Binding-site contacts:
Ligand atom O06 contacts residue LEU273 of chain 32.C at 3.6 Å.
Ligand atom C42 contacts residue VAL23 of chain 32.C at 3.4 Å (hydrophobic).
Ligand atom C31 contacts residue HIS227 of chain 32.C at 3.8 Å.
Ligand atom O06 contacts residue THR274 of chain 32.C at 3.1 Å (h-bond).
Ligand atom C15 contacts residue PRO272 of chain 32.C at 3.3 Å (hydrophobic).
Ligand atom C16 contacts residue PRO272 of chain 32.C at 3.6 Å (hydrophobic).
Ligand atom O05 contacts residue LEU361 of chain 32.C at 3.8 Å.
Ligand atom C08 contacts residue HIS227 of chain 32.C at 2.9 Å.
Ligand atom C40 contacts residue SER234 of chain 32.C at 3.1 Å.
Ligand atom C06 contacts residue HIS227 of chain 32.C at 2.3 Å.
Ligand atom C17 contacts residue LEU361 of chain 32.C at 3.9 Å (hydrophobic).
Ligand atom O06 contacts residue PRO272 of chain 32.C at 3.6 Å.
Ligand atom C39 contacts residue ALA231 of chain 32.C at 3.8 Å (hydrophobic).
Ligand atom C09 contacts residue HIS227 of chain 32.C at 3.3 Å.
Ligand atom C30 contacts residue HIS227 of chain 32.C at 3.1 Å.
Ligand atom C08 contacts residue LEU228 of chain 32.C at 3.6 Å (hydrophobic).
Ligand atom C05 contacts residue HIS227 of chain 32.C at 2.9 Å.
Ligand atom C41 contacts residue VAL23 of chain 32.C at 2.8 Å (hydrophobic).
Ligand atom C14 contacts residue LEU215 of chain 32.C at 3.8 Å (hydrophobic).
Ligand atom C44 contacts residue LEU361 of chain 32.C at 3.8 Å (hydrophobic).
Ligand atom C19 contacts residue THR274 of chain 32.C at 3.2 Å.
Ligand atom C13 contacts residue HIS227 of chain 32.C at 3.9 Å.
Ligand atom C06 contacts residue ASP224 of chain 32.C at 3.4 Å.
Ligand atom O06 contacts residue LEU215 of chain 32.C at 3.7 Å.
Ligand atom C14 contacts residue THR274 of chain 32.C at 3.6 Å.
Ligand atom C40 contacts residue VAL23 of chain 32.C at 3.5 Å (hydrophobic).
Ligand atom O13 contacts residue ARG359 of chain 32.C at 3.1 Å (salt-bridge).
Ligand atom C41 contacts residue SER234 of chain 32.C at 3.7 Å.
Ligand atom O08 contacts residue ARG276 of chain 32.C at 3.3 Å.
Ligand atom C28 contacts residue PRO358 of chain 32.C at 3.8 Å (hydrophobic).
Ligand atom O12 contacts residue GLY360 of chain 32.C at 3.4 Å (h-bond).
Ligand atom O13 contacts residue PRO358 of chain 32.C at 3.5 Å.
Ligand atom C44 contacts residue GLY360 of chain 32.C at 3.9 Å.
Ligand atom C07 contacts residue HIS227 of chain 32.C at 2.3 Å.
Ligand atom O13 contacts residue GLY360 of chain 32.C at 3.8 Å.
Ligand atom O14 contacts residue HIS227 of chain 32.C at 2.1 Å (h-bond).
Ligand atom C04 contacts residue HIS227 of chain 32.C at 3.3 Å.
Ligand atom C19 contacts residue ARG276 of chain 32.C at 3.9 Å.
Ligand atom C36 contacts residue HIS227 of chain 32.C at 3.7 Å.
Ligand atom O07 contacts residue ARG276 of chain 32.C at 3.8 Å.

A small-molecule ligand and the protein it binds are described below.
Small molecule (SMILES): CC(=O)O[C@H]1C(=O)[C@@]2(C)[C@H]([C@H](OC(=O)c3ccccc3)[C@]3(O)C[C@H](OC(=O)[C@H](O)[C@@H](NC(=O)c4ccccc4)c4ccccc4)C(C)=C1C3(C)C)[C@]1(OC(C)=O)CO[C@@H]1C[C@@H]2O

Sequence of chain 32.C:
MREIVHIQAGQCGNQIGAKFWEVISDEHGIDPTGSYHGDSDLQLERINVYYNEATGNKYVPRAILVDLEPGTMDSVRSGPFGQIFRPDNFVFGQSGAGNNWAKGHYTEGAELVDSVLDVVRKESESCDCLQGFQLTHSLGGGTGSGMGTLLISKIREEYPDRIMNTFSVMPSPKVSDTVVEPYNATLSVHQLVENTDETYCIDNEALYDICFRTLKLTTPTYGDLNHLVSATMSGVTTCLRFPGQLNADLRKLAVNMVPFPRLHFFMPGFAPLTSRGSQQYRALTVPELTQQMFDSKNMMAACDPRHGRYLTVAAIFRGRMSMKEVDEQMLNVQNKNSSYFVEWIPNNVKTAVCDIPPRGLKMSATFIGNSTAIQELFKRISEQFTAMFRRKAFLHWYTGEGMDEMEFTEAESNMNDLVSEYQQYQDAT